A protein and the small-molecule ligand that binds it are described below.
Small molecule (SMILES): COC1=C(OC)C(=O)C(CC=C(C)CC/C=C(\C)CC/C=C(\C)CC/C=C(\C)CC/C=C(\C)CC/C=C(\C)CC/C=C(\C)CCC=C(C)C)=C(C)C1=O

Sequence of chain 1.A:
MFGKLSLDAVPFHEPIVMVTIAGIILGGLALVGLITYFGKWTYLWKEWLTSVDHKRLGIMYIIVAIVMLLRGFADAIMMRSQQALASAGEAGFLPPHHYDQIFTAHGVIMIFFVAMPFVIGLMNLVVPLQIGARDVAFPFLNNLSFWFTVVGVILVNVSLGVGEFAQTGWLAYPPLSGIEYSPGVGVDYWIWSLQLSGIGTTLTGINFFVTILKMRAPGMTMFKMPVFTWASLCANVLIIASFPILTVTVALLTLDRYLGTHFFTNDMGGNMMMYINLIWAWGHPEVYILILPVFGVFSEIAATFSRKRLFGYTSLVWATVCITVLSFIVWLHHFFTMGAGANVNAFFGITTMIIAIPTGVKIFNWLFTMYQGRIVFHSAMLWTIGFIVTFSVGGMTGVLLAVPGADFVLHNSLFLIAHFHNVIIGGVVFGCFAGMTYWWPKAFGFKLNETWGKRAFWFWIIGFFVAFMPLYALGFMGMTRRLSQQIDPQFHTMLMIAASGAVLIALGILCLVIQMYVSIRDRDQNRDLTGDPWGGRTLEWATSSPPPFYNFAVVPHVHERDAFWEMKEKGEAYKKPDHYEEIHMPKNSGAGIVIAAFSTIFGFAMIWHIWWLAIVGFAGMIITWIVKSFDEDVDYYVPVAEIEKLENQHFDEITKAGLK

Binding-site contacts:
Ligand atom C6 contacts residue MET78 of chain 1.A at 3.5 Å (hydrophobic).
Ligand atom C12 contacts residue ALA74 of chain 1.A at 3.5 Å (hydrophobic).
Ligand atom O4 contacts residue VAL17 of chain 1.A at 2.8 Å.
Ligand atom C16 contacts residue ILE24 of chain 1.A at 3.9 Å (hydrophobic).
Ligand atom O5 contacts residue ILE16 of chain 1.A at 3.4 Å.
Ligand atom C1M contacts residue LEU160 of chain 1.A at 3.2 Å (hydrophobic).
Ligand atom C3M contacts residue ILE102 of chain 1.A at 3.6 Å (hydrophobic).
Ligand atom C8 contacts residue ASP75 of chain 1.A at 3.4 Å.
Ligand atom O3 contacts residue GLN101 of chain 1.A at 3.8 Å.
Ligand atom C4M contacts residue VAL17 of chain 1.A at 3.4 Å (hydrophobic).
Ligand atom C21 contacts residue ASN157 of chain 1.A at 2.9 Å.
Ligand atom C3 contacts residue ILE102 of chain 1.A at 3.3 Å (hydrophobic).
Ligand atom C4 contacts residue VAL17 of chain 1.A at 3.9 Å (hydrophobic).
Ligand atom C15 contacts residue LEU70 of chain 1.A at 3.5 Å (hydrophobic).
Ligand atom C23 contacts residue ASN157 of chain 1.A at 3.9 Å.
Ligand atom O2 contacts residue ARG71 of chain 1.A at 2.9 Å (salt-bridge).
Ligand atom C1M contacts residue ARG71 of chain 1.A at 3.1 Å.
Ligand atom C2 contacts residue ILE102 of chain 1.A at 3.5 Å (hydrophobic).
Ligand atom C22 contacts residue ASN157 of chain 1.A at 3.0 Å.
Ligand atom C12 contacts residue ARG71 of chain 1.A at 3.7 Å.
Ligand atom C7 contacts residue MET78 of chain 1.A at 3.4 Å (hydrophobic).
Ligand atom C10 contacts residue THR20 of chain 1.A at 3.2 Å.
Ligand atom C5 contacts residue MET78 of chain 1.A at 3.8 Å (hydrophobic).
Ligand atom C15 contacts residue ARG71 of chain 1.A at 3.7 Å.
Ligand atom C11 contacts residue ALA74 of chain 1.A at 3.5 Å (hydrophobic).
Ligand atom C8 contacts residue MET78 of chain 1.A at 3.8 Å (hydrophobic).
Ligand atom C35 contacts residue GLY161 of chain 1.A at 3.7 Å.
Ligand atom C11 contacts residue ARG71 of chain 1.A at 3.4 Å.
Ligand atom C30 contacts residue ASN157 of chain 1.A at 3.6 Å.
Ligand atom O3 contacts residue ILE102 of chain 1.A at 3.8 Å.
Ligand atom C1 contacts residue ASP75 of chain 1.A at 3.4 Å.
Ligand atom C40 contacts residue VAL10 of chain 1.A at 3.9 Å (hydrophobic).
Ligand atom C3M contacts residue GLN101 of chain 1.A at 3.2 Å.
Ligand atom C3M contacts residue HIS98 of chain 1.A at 3.0 Å.
Ligand atom C30 contacts residue ILE21 of chain 1.A at 3.7 Å (hydrophobic).
Ligand atom C40 contacts residue PHE12 of chain 1.A at 3.9 Å (hydrophobic).
Ligand atom O5 contacts residue VAL17 of chain 1.A at 3.6 Å.
Ligand atom C35 contacts residue ILE21 of chain 1.A at 3.8 Å (hydrophobic).
Ligand atom C2 contacts residue ASP75 of chain 1.A at 3.7 Å.
Ligand atom C4M contacts residue HIS98 of chain 1.A at 3.3 Å.